Binding-site contacts:
Ligand atom C2 contacts residue ASN112 of chain 1.A at 2.4 Å.
Ligand atom O5 contacts residue ASN112 of chain 1.A at 2.3 Å (h-bond).
Ligand atom C8 contacts residue GLN90 of chain 1.A at 3.9 Å.
Ligand atom C7 contacts residue GLN110 of chain 1.A at 3.9 Å.
Ligand atom C8 contacts residue GLN110 of chain 1.A at 3.7 Å.
Ligand atom C7 contacts residue ASN112 of chain 1.A at 3.1 Å.
Ligand atom C3 contacts residue GLN90 of chain 1.A at 3.8 Å.
Ligand atom C1 contacts residue ASN112 of chain 1.A at 1.4 Å.
Ligand atom N2 contacts residue ASN112 of chain 1.A at 3.0 Å (h-bond).
Ligand atom C4 contacts residue ASN112 of chain 1.A at 4.1 Å.
Ligand atom C8 contacts residue ASN112 of chain 1.A at 4.4 Å.
Ligand atom O7 contacts residue HIS204 of chain 1.A at 4.4 Å.
Ligand atom C1 contacts residue GLN90 of chain 1.A at 3.3 Å.
Ligand atom N2 contacts residue GLN90 of chain 1.A at 2.9 Å (h-bond).
Ligand atom C2 contacts residue GLN90 of chain 1.A at 3.6 Å.
Ligand atom C7 contacts residue GLN90 of chain 1.A at 3.7 Å.
Ligand atom O7 contacts residue GLN110 of chain 1.A at 4.2 Å.
Ligand atom O7 contacts residue ASN203 of chain 1.A at 3.9 Å.
Ligand atom C5 contacts residue ASN112 of chain 1.A at 3.6 Å.
Ligand atom C3 contacts residue ASN112 of chain 1.A at 3.7 Å.
Ligand atom O5 contacts residue GLN90 of chain 1.A at 4.3 Å.
Ligand atom O7 contacts residue ASN112 of chain 1.A at 2.8 Å (h-bond).

Sequence of chain 1.A:
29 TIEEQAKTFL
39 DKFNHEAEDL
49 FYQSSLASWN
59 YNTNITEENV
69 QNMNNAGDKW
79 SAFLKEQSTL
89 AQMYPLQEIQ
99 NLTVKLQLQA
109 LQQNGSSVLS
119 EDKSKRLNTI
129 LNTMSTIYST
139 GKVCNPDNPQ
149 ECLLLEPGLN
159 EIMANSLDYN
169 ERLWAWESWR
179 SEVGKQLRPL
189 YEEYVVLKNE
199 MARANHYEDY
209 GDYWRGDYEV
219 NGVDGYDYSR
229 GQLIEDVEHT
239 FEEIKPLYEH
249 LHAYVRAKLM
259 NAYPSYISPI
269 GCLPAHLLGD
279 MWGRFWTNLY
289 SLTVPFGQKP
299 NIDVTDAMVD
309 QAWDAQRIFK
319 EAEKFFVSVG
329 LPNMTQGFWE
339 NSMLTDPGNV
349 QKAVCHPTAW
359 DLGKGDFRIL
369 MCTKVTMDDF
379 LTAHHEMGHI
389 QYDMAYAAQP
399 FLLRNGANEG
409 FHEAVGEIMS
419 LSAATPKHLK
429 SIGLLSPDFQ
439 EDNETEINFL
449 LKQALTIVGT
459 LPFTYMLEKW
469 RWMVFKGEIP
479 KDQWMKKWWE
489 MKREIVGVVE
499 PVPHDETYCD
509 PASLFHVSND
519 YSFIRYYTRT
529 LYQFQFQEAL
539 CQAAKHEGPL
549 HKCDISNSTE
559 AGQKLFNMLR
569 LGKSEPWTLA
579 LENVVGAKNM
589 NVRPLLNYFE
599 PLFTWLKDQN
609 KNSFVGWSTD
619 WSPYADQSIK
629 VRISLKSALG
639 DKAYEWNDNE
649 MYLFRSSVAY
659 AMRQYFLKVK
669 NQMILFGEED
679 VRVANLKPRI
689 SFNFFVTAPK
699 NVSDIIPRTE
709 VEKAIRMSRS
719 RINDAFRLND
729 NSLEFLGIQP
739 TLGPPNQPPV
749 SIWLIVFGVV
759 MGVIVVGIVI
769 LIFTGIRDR

This small molecule binds to this protein.
Small molecule (SMILES): CC(=O)N[C@H]1[C@H](O[C@H]2[C@H](O)[C@@H](NC(C)=O)CO[C@@H]2CO)O[C@H](CO)[C@@H](O)[C@@H]1O